This small molecule binds to this protein.
Small molecule (SMILES): c1cnc2cc3c(cc2n1)[C@@H]1CNC[C@H]3C1

Sequence of chain 1.E:
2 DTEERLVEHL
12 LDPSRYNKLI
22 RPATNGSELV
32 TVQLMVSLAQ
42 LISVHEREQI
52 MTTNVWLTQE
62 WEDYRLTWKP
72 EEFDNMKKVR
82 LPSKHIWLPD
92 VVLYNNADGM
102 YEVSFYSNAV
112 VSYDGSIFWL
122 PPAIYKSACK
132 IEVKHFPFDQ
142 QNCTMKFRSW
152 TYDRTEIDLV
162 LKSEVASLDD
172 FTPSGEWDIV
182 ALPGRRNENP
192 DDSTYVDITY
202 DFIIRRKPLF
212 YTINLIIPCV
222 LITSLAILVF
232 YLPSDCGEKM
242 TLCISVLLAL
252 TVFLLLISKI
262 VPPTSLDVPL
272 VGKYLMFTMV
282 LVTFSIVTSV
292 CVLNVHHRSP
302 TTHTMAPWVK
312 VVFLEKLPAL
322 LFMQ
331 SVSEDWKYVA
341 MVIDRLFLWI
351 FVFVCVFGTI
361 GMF

Sequence of chain 1.D:
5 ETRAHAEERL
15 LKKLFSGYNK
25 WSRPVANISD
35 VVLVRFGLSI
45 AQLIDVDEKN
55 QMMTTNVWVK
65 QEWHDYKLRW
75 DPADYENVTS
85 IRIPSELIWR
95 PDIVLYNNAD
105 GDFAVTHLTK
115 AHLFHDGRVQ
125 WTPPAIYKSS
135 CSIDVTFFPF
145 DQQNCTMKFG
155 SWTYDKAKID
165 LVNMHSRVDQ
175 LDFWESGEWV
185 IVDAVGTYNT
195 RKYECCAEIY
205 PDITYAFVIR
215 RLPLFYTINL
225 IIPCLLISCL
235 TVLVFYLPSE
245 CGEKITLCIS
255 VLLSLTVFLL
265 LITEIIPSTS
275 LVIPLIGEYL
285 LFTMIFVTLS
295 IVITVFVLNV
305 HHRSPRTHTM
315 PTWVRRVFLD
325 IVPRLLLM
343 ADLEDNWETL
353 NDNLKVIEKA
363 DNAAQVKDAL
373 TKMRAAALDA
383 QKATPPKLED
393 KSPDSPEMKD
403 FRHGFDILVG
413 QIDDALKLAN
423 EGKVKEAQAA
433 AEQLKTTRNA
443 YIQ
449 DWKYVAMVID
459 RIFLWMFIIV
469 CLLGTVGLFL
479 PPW

Binding-site contacts:
Ligand atom C16 contacts residue LEU121 of chain 1.E at 3.9 Å (hydrophobic).
Ligand atom C03 contacts residue TRP156 of chain 1.D at 3.5 Å (hydrophobic).
Ligand atom C07 contacts residue TYR204 of chain 1.D at 4.2 Å (hydrophobic).
Ligand atom C07 contacts residue CYS199 of chain 1.D at 3.9 Å (hydrophobic).
Ligand atom C01 contacts residue TRP156 of chain 1.D at 4.0 Å (hydrophobic).
Ligand atom C12 contacts residue PHE119 of chain 1.E at 3.9 Å (hydrophobic).
Ligand atom C15 contacts residue LEU121 of chain 1.E at 3.7 Å (hydrophobic).
Ligand atom C09 contacts residue CYS199 of chain 1.D at 4.3 Å (hydrophobic).
Ligand atom N13 contacts residue PHE119 of chain 1.E at 4.2 Å.
Ligand atom C01 contacts residue TYR197 of chain 1.D at 3.9 Å (hydrophobic).
Ligand atom C09 contacts residue CYS200 of chain 1.D at 4.1 Å (hydrophobic).
Ligand atom N02 contacts residue SER155 of chain 1.D at 4.1 Å.
Ligand atom N10 contacts residue THR157 of chain 1.D at 4.2 Å.
Ligand atom N13 contacts residue THR157 of chain 1.D at 4.0 Å.
Ligand atom C09 contacts residue TYR204 of chain 1.D at 3.9 Å (hydrophobic).
Ligand atom N10 contacts residue CYS200 of chain 1.D at 3.8 Å.
Ligand atom C14 contacts residue TRP156 of chain 1.D at 4.1 Å (hydrophobic).
Ligand atom C16 contacts residue TRP156 of chain 1.D at 3.8 Å (hydrophobic).
Ligand atom C11 contacts residue VAL111 of chain 1.E at 3.6 Å (hydrophobic).
Ligand atom C05 contacts residue TYR197 of chain 1.D at 4.3 Å (hydrophobic).
Ligand atom C07 contacts residue TRP156 of chain 1.D at 4.1 Å (hydrophobic).
Ligand atom C15 contacts residue TRP156 of chain 1.D at 3.8 Å (hydrophobic).
Ligand atom C11 contacts residue THR157 of chain 1.D at 3.7 Å.
Ligand atom C04 contacts residue TRP156 of chain 1.D at 4.3 Å (hydrophobic).
Ligand atom C03 contacts residue TYR100 of chain 1.D at 3.4 Å (hydrophobic).
Ligand atom C14 contacts residue LEU121 of chain 1.E at 4.2 Å (hydrophobic).
Ligand atom C08 contacts residue CYS200 of chain 1.D at 3.8 Å (hydrophobic).
Ligand atom C11 contacts residue PHE119 of chain 1.E at 3.9 Å (hydrophobic).
Ligand atom C01 contacts residue TYR204 of chain 1.D at 3.8 Å (hydrophobic).
Ligand atom C08 contacts residue CYS199 of chain 1.D at 3.6 Å (hydrophobic).
Ligand atom C01 contacts residue TYR100 of chain 1.D at 3.8 Å (hydrophobic).
Ligand atom N13 contacts residue LEU121 of chain 1.E at 3.9 Å.
Ligand atom N10 contacts residue TYR204 of chain 1.D at 3.6 Å.
Ligand atom C12 contacts residue THR157 of chain 1.D at 3.6 Å.
Ligand atom C08 contacts residue TYR204 of chain 1.D at 3.2 Å (hydrophobic).
Ligand atom N10 contacts residue PHE119 of chain 1.E at 4.2 Å.
Ligand atom N02 contacts residue TYR100 of chain 1.D at 2.7 Å (h-bond).
Ligand atom N02 contacts residue TRP156 of chain 1.D at 3.1 Å (h-bond).
Ligand atom C12 contacts residue VAL111 of chain 1.E at 3.7 Å (hydrophobic).
Ligand atom C06 contacts residue TYR197 of chain 1.D at 4.1 Å (hydrophobic).